Sequence of chain 2.B:
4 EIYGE

The small molecule below binds the protein below.
Small molecule (SMILES): NC(=O)CS[P](=O)(O)O[P](=O)(O)O[P](=O)(O)OC[C@H]1O[C@@H](n2cnc3c(N)ncnc32)[C@H](O)[C@@H]1O

Sequence of chain 2.A:
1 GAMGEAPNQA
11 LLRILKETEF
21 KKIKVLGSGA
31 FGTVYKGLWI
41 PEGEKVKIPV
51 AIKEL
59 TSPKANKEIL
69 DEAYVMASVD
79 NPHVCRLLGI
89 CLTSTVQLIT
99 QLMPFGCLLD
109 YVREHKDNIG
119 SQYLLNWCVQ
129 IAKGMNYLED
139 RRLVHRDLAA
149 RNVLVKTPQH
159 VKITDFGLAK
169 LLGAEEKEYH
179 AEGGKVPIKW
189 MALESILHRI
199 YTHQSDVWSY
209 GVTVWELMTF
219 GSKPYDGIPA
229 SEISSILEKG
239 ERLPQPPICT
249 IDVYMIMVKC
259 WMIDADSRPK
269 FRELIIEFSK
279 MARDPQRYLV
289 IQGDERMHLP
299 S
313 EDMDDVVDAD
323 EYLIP

Binding-site contacts:
Ligand atom S1G contacts residue ARG149 of chain 2.A at 4.2 Å.
Ligand atom O1A contacts residue LYS53 of chain 2.A at 2.9 Å (salt-bridge).
Ligand atom N6 contacts residue LEU152 of chain 2.A at 3.5 Å.
Ligand atom N6 contacts residue ALA51 of chain 2.A at 3.5 Å.
Ligand atom NS contacts residue TYR6 of chain 2.B at 1.4 Å.
Ligand atom O3A contacts residue PHE31 of chain 2.A at 3.5 Å.
Ligand atom O2B contacts residue PHE31 of chain 2.A at 2.9 Å.
Ligand atom N7 contacts residue LEU152 of chain 2.A at 3.9 Å.
Ligand atom C1S contacts residue TYR6 of chain 2.B at 3.9 Å (hydrophobic).
Ligand atom N6 contacts residue THR98 of chain 2.A at 3.6 Å.
Ligand atom N1 contacts residue ALA51 of chain 2.A at 3.9 Å.
Ligand atom O1B contacts residue ASP163 of chain 2.A at 2.8 Å (salt-bridge).
Ligand atom O2G contacts residue ARG149 of chain 2.A at 3.6 Å.
Ligand atom PB contacts residue ASP163 of chain 2.A at 3.9 Å.
Ligand atom C6 contacts residue ALA51 of chain 2.A at 3.7 Å (hydrophobic).
Ligand atom O1A contacts residue VAL34 of chain 2.A at 4.3 Å.
Ligand atom C2 contacts residue MET101 of chain 2.A at 3.3 Å (hydrophobic).
Ligand atom C6 contacts residue MET101 of chain 2.A at 4.2 Å (hydrophobic).
Ligand atom C6 contacts residue LEU152 of chain 2.A at 3.6 Å (hydrophobic).
Ligand atom NS contacts residue GLU4 of chain 2.B at 3.9 Å.
Ligand atom O2' contacts residue GLY104 of chain 2.A at 4.2 Å.
Ligand atom C5 contacts residue LEU152 of chain 2.A at 3.8 Å (hydrophobic).
Ligand atom N1 contacts residue LEU100 of chain 2.A at 3.8 Å.
Ligand atom O2A contacts residue ASP163 of chain 2.A at 2.9 Å (salt-bridge).
Ligand atom N1 contacts residue MET101 of chain 2.A at 3.2 Å (h-bond).
Ligand atom C6 contacts residue GLN99 of chain 2.A at 4.2 Å.
Ligand atom PA contacts residue LYS53 of chain 2.A at 4.0 Å.
Ligand atom PB contacts residue PHE31 of chain 2.A at 3.7 Å.
Ligand atom O4' contacts residue VAL34 of chain 2.A at 4.0 Å.
Ligand atom O2S contacts residue TYR6 of chain 2.B at 3.2 Å.
Ligand atom C2S contacts residue TYR6 of chain 2.B at 2.7 Å (hydrophobic).
Ligand atom PA contacts residue ASP163 of chain 2.A at 4.2 Å.
Ligand atom O2B contacts residue ALA30 of chain 2.A at 2.8 Å (h-bond).
Ligand atom C2 contacts residue LEU100 of chain 2.A at 3.9 Å (hydrophobic).
Ligand atom N6 contacts residue GLN99 of chain 2.A at 3.2 Å (h-bond).
Ligand atom N3 contacts residue LEU26 of chain 2.A at 3.8 Å.
Ligand atom C2 contacts residue LEU26 of chain 2.A at 3.6 Å (hydrophobic).
Ligand atom O2' contacts residue CYS105 of chain 2.A at 3.4 Å (h-bond).
Ligand atom O3B contacts residue ASP163 of chain 2.A at 4.0 Å.
Ligand atom N6 contacts residue MET101 of chain 2.A at 4.0 Å.